Binding-site contacts:
Ligand atom C10 contacts residue ARG86 of chain 1.B at 3.4 Å.
Ligand atom N27 contacts residue LEU53 of chain 1.B at 3.8 Å.
Ligand atom C28 contacts residue LEU53 of chain 1.B at 3.4 Å (hydrophobic).
Ligand atom C09 contacts residue ARG86 of chain 1.B at 3.5 Å.
Ligand atom C15 contacts residue ILE139 of chain 1.B at 3.4 Å (hydrophobic).
Ligand atom S30 contacts residue MET146 of chain 1.B at 3.7 Å.
Ligand atom O16 contacts residue CYS83 of chain 1.B at 3.2 Å (h-bond).
Ligand atom C01 contacts residue CYS83 of chain 1.B at 3.8 Å (hydrophobic).
Ligand atom C05 contacts residue ARG86 of chain 1.B at 3.6 Å.
Ligand atom O26 contacts residue ARG78 of chain 1.B at 3.3 Å.
Ligand atom C09 contacts residue MET127 of chain 1.B at 3.4 Å (hydrophobic).
Ligand atom O29 contacts residue LEU53 of chain 1.B at 3.2 Å.
Ligand atom C08 contacts residue ALA90 of chain 1.B at 3.7 Å (hydrophobic).
Ligand atom C24 contacts residue PHE62 of chain 1.B at 3.8 Å (hydrophobic).
Ligand atom C20 contacts residue ILE79 of chain 1.B at 3.7 Å (hydrophobic).
Ligand atom S30 contacts residue PHE62 of chain 1.B at 3.4 Å.
Ligand atom C10 contacts residue MET127 of chain 1.B at 3.7 Å (hydrophobic).
Ligand atom O06 contacts residue ILE124 of chain 1.B at 3.6 Å.
Ligand atom O29 contacts residue PHE62 of chain 1.B at 3.5 Å.
Ligand atom C21 contacts residue ILE79 of chain 1.B at 3.3 Å (hydrophobic).
Ligand atom C09 contacts residue ALA90 of chain 1.B at 3.7 Å (hydrophobic).
Ligand atom C23 contacts residue HIS64 of chain 1.B at 3.6 Å.
Ligand atom C23 contacts residue ILE79 of chain 1.B at 3.8 Å (hydrophobic).
Ligand atom C11 contacts residue ARG86 of chain 1.B at 3.7 Å.
Ligand atom C17 contacts residue ILE139 of chain 1.B at 3.6 Å (hydrophobic).
Ligand atom C22 contacts residue CYS83 of chain 1.B at 3.7 Å (hydrophobic).
Ligand atom C28 contacts residue PHE62 of chain 1.B at 3.5 Å (hydrophobic).
Ligand atom N04 contacts residue ARG86 of chain 1.B at 3.6 Å.
Ligand atom O29 contacts residue GLU57 of chain 1.B at 3.5 Å.
Ligand atom N27 contacts residue GLU57 of chain 1.B at 3.1 Å (salt-bridge).
Ligand atom O29 contacts residue ILE47 of chain 1.B at 3.2 Å.
Ligand atom C25 contacts residue GLU57 of chain 1.B at 3.7 Å.
Ligand atom C11 contacts residue LEU131 of chain 1.B at 3.7 Å (hydrophobic).
Ligand atom N04 contacts residue LEU128 of chain 1.B at 3.2 Å.
Ligand atom C03 contacts residue LEU128 of chain 1.B at 3.5 Å (hydrophobic).
Ligand atom C12 contacts residue LEU131 of chain 1.B at 3.5 Å (hydrophobic).
Ligand atom C05 contacts residue LEU128 of chain 1.B at 3.7 Å (hydrophobic).
Ligand atom C28 contacts residue GLU57 of chain 1.B at 3.8 Å.
Ligand atom O26 contacts residue GLU57 of chain 1.B at 3.5 Å (salt-bridge).
Ligand atom O26 contacts residue HIS64 of chain 1.B at 2.9 Å (h-bond).

The small molecule below binds the protein below.
Small molecule (SMILES): Cc1oc(-c2ccccc2)nc1CCC(=O)c1ccc(C=C2SC(=O)NC2=O)cc1

Sequence of chain 1.B:
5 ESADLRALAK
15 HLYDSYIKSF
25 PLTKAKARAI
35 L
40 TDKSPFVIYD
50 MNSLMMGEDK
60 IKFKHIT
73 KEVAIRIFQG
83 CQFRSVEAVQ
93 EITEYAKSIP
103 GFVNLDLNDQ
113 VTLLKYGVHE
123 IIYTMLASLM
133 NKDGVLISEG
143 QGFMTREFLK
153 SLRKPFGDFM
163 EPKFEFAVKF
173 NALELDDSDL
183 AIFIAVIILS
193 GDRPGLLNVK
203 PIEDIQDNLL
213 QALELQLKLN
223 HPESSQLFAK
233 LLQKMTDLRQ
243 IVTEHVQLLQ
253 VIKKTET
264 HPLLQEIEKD